A small-molecule ligand and the protein it binds are described below.
Small molecule (SMILES): Nc1nc(=O)c2ncn([C@@H]3O[C@H](CO[P](=O)(O)O[C@H]4[C@@H](O)[C@H](n5cnc6c(N)ncnc65)O[C@@H]4CO[P](=O)(O)O[C@@H]4[C@@H](O)[C@H](n5cnc6c(N)ncnc65)O[C@@H]4COP(=O)=O)[C@@H](O)[C@H]3O)c2[nH]1

Sequence of chain 26.E:
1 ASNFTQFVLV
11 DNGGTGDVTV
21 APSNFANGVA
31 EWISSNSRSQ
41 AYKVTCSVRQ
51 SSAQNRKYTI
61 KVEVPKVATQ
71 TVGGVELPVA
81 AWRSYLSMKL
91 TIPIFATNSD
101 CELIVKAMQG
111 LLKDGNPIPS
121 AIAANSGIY

Binding-site contacts:
Ligand atom N9 contacts residue LYS61 of chain 26.E at 3.7 Å.
Ligand atom OP1 contacts residue TYR85 of chain 26.E at 3.5 Å (h-bond).
Ligand atom C6 contacts residue LYS61 of chain 26.E at 3.8 Å.
Ligand atom OP2 contacts residue GLU63 of chain 26.E at 3.6 Å (salt-bridge).
Ligand atom N6 contacts residue THR91 of chain 21.E at 3.5 Å (h-bond).
Ligand atom C8 contacts residue LYS61 of chain 26.E at 3.7 Å.
Ligand atom N7 contacts residue LYS61 of chain 26.E at 3.7 Å.
Ligand atom N7 contacts residue TYR85 of chain 26.E at 3.7 Å.
Ligand atom N6 contacts residue SER47 of chain 26.E at 4.1 Å.
Ligand atom N1 contacts residue TYR85 of chain 26.E at 3.5 Å.
Ligand atom N6 contacts residue THR59 of chain 26.E at 2.8 Å (h-bond).
Ligand atom C5 contacts residue LYS61 of chain 26.E at 3.7 Å.
Ligand atom N6 contacts residue TYR85 of chain 26.E at 3.4 Å.
Ligand atom OP2 contacts residue LYS43 of chain 26.E at 2.7 Å (salt-bridge).
Ligand atom O6 contacts residue LYS61 of chain 26.E at 3.0 Å (salt-bridge).
Ligand atom C5 contacts residue THR45 of chain 26.E at 3.1 Å.
Ligand atom P contacts residue TYR85 of chain 26.E at 3.7 Å.
Ligand atom N9 contacts residue TYR85 of chain 26.E at 4.0 Å.
Ligand atom N7 contacts residue THR45 of chain 26.E at 2.5 Å (h-bond).
Ligand atom N1 contacts residue SER47 of chain 26.E at 2.9 Å (h-bond).
Ligand atom C6 contacts residue SER47 of chain 26.E at 3.9 Å.
Ligand atom N6 contacts residue CYS46 of chain 26.E at 3.4 Å (h-bond).
Ligand atom N6 contacts residue THR45 of chain 26.E at 2.5 Å (h-bond).
Ligand atom C6 contacts residue VAL29 of chain 26.E at 4.1 Å (hydrophobic).
Ligand atom C2 contacts residue SER47 of chain 26.E at 3.4 Å.
Ligand atom C4 contacts residue TYR85 of chain 26.E at 3.8 Å (hydrophobic).
Ligand atom C6 contacts residue THR45 of chain 26.E at 3.1 Å.
Ligand atom C6 contacts residue TYR85 of chain 26.E at 3.4 Å (hydrophobic).
Ligand atom OP1 contacts residue LYS43 of chain 26.E at 2.9 Å (salt-bridge).
Ligand atom C5' contacts residue TYR85 of chain 26.E at 4.0 Å (hydrophobic).
Ligand atom C6 contacts residue THR59 of chain 26.E at 3.6 Å.
Ligand atom C5 contacts residue TYR85 of chain 26.E at 3.5 Å (hydrophobic).
Ligand atom C2 contacts residue THR59 of chain 26.E at 4.1 Å.
Ligand atom N1 contacts residue THR59 of chain 26.E at 3.5 Å.
Ligand atom C4 contacts residue LYS61 of chain 26.E at 3.7 Å.
Ligand atom C5 contacts residue VAL29 of chain 26.E at 4.0 Å (hydrophobic).
Ligand atom N6 contacts residue LYS61 of chain 26.E at 4.1 Å.
Ligand atom P contacts residue LYS43 of chain 26.E at 3.2 Å.
Ligand atom C8 contacts residue THR45 of chain 26.E at 3.8 Å.
Ligand atom C8 contacts residue TYR85 of chain 26.E at 3.8 Å (hydrophobic).

Sequence of chain 21.E:
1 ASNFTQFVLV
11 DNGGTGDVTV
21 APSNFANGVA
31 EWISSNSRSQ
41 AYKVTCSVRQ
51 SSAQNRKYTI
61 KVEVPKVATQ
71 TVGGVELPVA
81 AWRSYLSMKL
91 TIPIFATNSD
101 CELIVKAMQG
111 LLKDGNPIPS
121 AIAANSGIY